Binding-site contacts:
Ligand atom C02 contacts residue EDO1 of chain 1.C at 2.1 Å.
Ligand atom C07 contacts residue EDO1 of chain 1.D at 3.8 Å.
Ligand atom C01 contacts residue EDO1 of chain 1.C at 3.5 Å.
Ligand atom C01 contacts residue PHE55 of chain 1.A at 4.3 Å (hydrophobic).
Ligand atom C04 contacts residue EDO1 of chain 1.C at 2.9 Å.
Ligand atom C05 contacts residue EDO1 of chain 1.C at 3.1 Å.
Ligand atom C05 contacts residue PHE116 of chain 1.A at 3.9 Å (hydrophobic).
Ligand atom O10 contacts residue EDO1 of chain 1.C at 1.6 Å (h-bond).
Ligand atom O10 contacts residue ASN110 of chain 1.A at 2.8 Å (h-bond).
Ligand atom O10 contacts residue CYS106 of chain 1.A at 3.8 Å.
Ligand atom C07 contacts residue PHE116 of chain 1.A at 4.4 Å (hydrophobic).
Ligand atom C01 contacts residue ILE54 of chain 1.A at 3.9 Å (hydrophobic).
Ligand atom C07 contacts residue VAL64 of chain 1.A at 4.1 Å (hydrophobic).
Ligand atom C02 contacts residue EDO1 of chain 1.D at 1.3 Å.
Ligand atom C08 contacts residue ASN110 of chain 1.A at 3.8 Å.
Ligand atom N03 contacts residue PHE116 of chain 1.A at 4.2 Å.
Ligand atom C08 contacts residue EDO1 of chain 1.C at 1.0 Å.
Ligand atom C02 contacts residue VAL59 of chain 1.A at 3.8 Å (hydrophobic).
Ligand atom N03 contacts residue EDO1 of chain 1.D at 1.7 Å (h-bond).
Ligand atom C04 contacts residue EDO1 of chain 1.D at 1.8 Å.
Ligand atom C05 contacts residue EDO1 of chain 1.D at 2.9 Å.
Ligand atom C01 contacts residue VAL59 of chain 1.A at 3.7 Å (hydrophobic).
Ligand atom C01 contacts residue EDO1 of chain 1.D at 0.6 Å.
Ligand atom N03 contacts residue VAL59 of chain 1.A at 3.8 Å.
Ligand atom C04 contacts residue VAL59 of chain 1.A at 3.7 Å (hydrophobic).
Ligand atom N06 contacts residue EDO1 of chain 1.C at 2.3 Å.
Ligand atom N06 contacts residue VAL64 of chain 1.A at 4.0 Å.
Ligand atom C07 contacts residue EDO1 of chain 1.C at 1.0 Å.
Ligand atom N06 contacts residue PHE116 of chain 1.A at 4.4 Å.
Ligand atom O09 contacts residue VAL64 of chain 1.A at 3.7 Å.
Ligand atom O09 contacts residue TYR109 of chain 1.A at 4.0 Å.
Ligand atom C02 contacts residue ASN110 of chain 1.A at 3.9 Å.
Ligand atom N03 contacts residue EDO1 of chain 1.C at 1.9 Å.
Ligand atom C08 contacts residue PHE116 of chain 1.A at 4.1 Å (hydrophobic).
Ligand atom C08 contacts residue EDO1 of chain 1.D at 2.9 Å.
Ligand atom N06 contacts residue EDO1 of chain 1.D at 3.8 Å.
Ligand atom O10 contacts residue EDO1 of chain 1.D at 1.9 Å.
Ligand atom O09 contacts residue EDO1 of chain 1.C at 1.4 Å.
Ligand atom O09 contacts residue ASN110 of chain 1.A at 4.4 Å.
Ligand atom O10 contacts residue VAL59 of chain 1.A at 4.4 Å.

A small-molecule ligand and the protein it binds are described below.
Small molecule (SMILES): CC(=O)N1CCNC(=O)C1

Sequence of chain 1.A:
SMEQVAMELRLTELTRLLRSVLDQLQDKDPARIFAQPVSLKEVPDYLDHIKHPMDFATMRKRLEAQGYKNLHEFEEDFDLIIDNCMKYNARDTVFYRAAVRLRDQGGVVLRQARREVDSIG